The protein below binds the small molecule below.
Small molecule (SMILES): N[C@@H](Cn1cc(Br)c(=O)[nH]c1=O)C(=O)O

Binding-site contacts:
Ligand atom O92 contacts residue TYR61 of chain 1.A at 3.6 Å.
Ligand atom C6 contacts residue GLU193 of chain 1.A at 3.1 Å.
Ligand atom C9 contacts residue THR91 of chain 1.A at 3.6 Å.
Ligand atom C4 contacts residue THR143 of chain 1.A at 3.7 Å.
Ligand atom C2 contacts residue LEU138 of chain 1.A at 3.9 Å (hydrophobic).
Ligand atom C2 contacts residue GLU193 of chain 1.A at 3.8 Å.
Ligand atom C9 contacts residue SER142 of chain 1.A at 3.5 Å.
Ligand atom C8 contacts residue THR91 of chain 1.A at 3.4 Å.
Ligand atom O4 contacts residue THR143 of chain 1.A at 3.9 Å.
Ligand atom C2 contacts residue THR143 of chain 1.A at 3.3 Å.
Ligand atom C8 contacts residue GLU193 of chain 1.A at 3.5 Å.
Ligand atom C9 contacts residue TYR61 of chain 1.A at 3.7 Å (hydrophobic).
Ligand atom C9 contacts residue ARG96 of chain 1.A at 3.4 Å.
Ligand atom O4 contacts residue LEU192 of chain 1.A at 3.1 Å.
Ligand atom C5 contacts residue GLU193 of chain 1.A at 3.3 Å.
Ligand atom O91 contacts residue ARG96 of chain 1.A at 2.7 Å (salt-bridge).
Ligand atom BR5 contacts residue THR174 of chain 1.A at 3.7 Å.
Ligand atom C8 contacts residue SER142 of chain 1.A at 3.4 Å.
Ligand atom BR5 contacts residue MET196 of chain 1.A at 3.7 Å.
Ligand atom O91 contacts residue TYR61 of chain 1.A at 3.6 Å.
Ligand atom O92 contacts residue GLY141 of chain 1.A at 3.3 Å.
Ligand atom N3 contacts residue GLU193 of chain 1.A at 3.6 Å.
Ligand atom O2 contacts residue GLY141 of chain 1.A at 3.6 Å.
Ligand atom O92 contacts residue SER142 of chain 1.A at 3.0 Å (h-bond).
Ligand atom O2 contacts residue THR143 of chain 1.A at 3.0 Å (h-bond).
Ligand atom O2 contacts residue SER142 of chain 1.A at 3.2 Å (h-bond).
Ligand atom C4 contacts residue GLU193 of chain 1.A at 3.5 Å.
Ligand atom O92 contacts residue ARG96 of chain 1.A at 2.7 Å (salt-bridge).
Ligand atom C6 contacts residue TYR61 of chain 1.A at 4.0 Å (hydrophobic).
Ligand atom N1 contacts residue GLU193 of chain 1.A at 3.5 Å (salt-bridge).
Ligand atom O4 contacts residue GLU193 of chain 1.A at 3.0 Å (salt-bridge).
Ligand atom N8 contacts residue PRO89 of chain 1.A at 2.9 Å (h-bond).
Ligand atom N8 contacts residue GLU193 of chain 1.A at 2.9 Å (salt-bridge).
Ligand atom C7 contacts residue TYR61 of chain 1.A at 3.7 Å (hydrophobic).
Ligand atom N8 contacts residue TYR220 of chain 1.A at 3.6 Å.
Ligand atom N3 contacts residue THR143 of chain 1.A at 2.7 Å (h-bond).
Ligand atom N8 contacts residue THR91 of chain 1.A at 2.9 Å (h-bond).
Ligand atom N1 contacts residue LEU138 of chain 1.A at 3.8 Å.
Ligand atom O91 contacts residue LEU90 of chain 1.A at 3.7 Å.
Ligand atom O91 contacts residue THR91 of chain 1.A at 2.9 Å (h-bond).

Sequence of chain 1.A:
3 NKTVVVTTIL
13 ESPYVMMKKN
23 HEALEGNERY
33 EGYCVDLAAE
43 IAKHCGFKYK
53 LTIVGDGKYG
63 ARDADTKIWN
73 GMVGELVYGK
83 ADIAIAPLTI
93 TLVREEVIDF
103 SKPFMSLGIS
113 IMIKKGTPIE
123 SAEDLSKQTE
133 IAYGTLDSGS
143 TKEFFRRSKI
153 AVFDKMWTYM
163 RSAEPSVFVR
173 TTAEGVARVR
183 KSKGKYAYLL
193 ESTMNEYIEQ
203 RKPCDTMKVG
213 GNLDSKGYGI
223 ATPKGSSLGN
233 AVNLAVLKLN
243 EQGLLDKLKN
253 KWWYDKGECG